The small molecule below binds the protein below.
Small molecule (SMILES): Nc1ncnc2c1ncn2[C@@H]1O[C@H](CO[P](=O)(O)OS(=O)(=O)O)[C@@H](OP(=O)(O)O)[C@H]1O

Sequence of chain 1.A:
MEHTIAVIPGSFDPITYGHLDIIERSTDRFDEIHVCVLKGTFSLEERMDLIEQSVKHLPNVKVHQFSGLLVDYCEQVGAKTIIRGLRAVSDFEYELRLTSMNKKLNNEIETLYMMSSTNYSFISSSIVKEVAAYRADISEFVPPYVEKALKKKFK

Binding-site contacts:
Ligand atom O3P contacts residue SER129 of chain 1.A at 3.7 Å.
Ligand atom O6P contacts residue TYR99 of chain 1.A at 3.8 Å.
Ligand atom C8 contacts residue HIS19 of chain 1.A at 3.7 Å.
Ligand atom N6 contacts residue HIS19 of chain 1.A at 3.7 Å.
Ligand atom N9 contacts residue HIS19 of chain 1.A at 3.6 Å (h-bond).
Ligand atom N3 contacts residue ARG92 of chain 1.A at 3.4 Å.
Ligand atom O1P contacts residue SER131 of chain 1.A at 3.6 Å.
Ligand atom O4' contacts residue ARG92 of chain 1.A at 3.1 Å (salt-bridge).
Ligand atom C5 contacts residue HIS19 of chain 1.A at 3.6 Å.
Ligand atom N6 contacts residue GLY18 of chain 1.A at 3.4 Å (h-bond).
Ligand atom N6 contacts residue ILE22 of chain 1.A at 3.6 Å.
Ligand atom O2' contacts residue HIS19 of chain 1.A at 3.2 Å (h-bond).
Ligand atom P1 contacts residue SER131 of chain 1.A at 3.4 Å.
Ligand atom O3' contacts residue SER129 of chain 1.A at 3.4 Å.
Ligand atom N7 contacts residue HIS19 of chain 1.A at 3.6 Å.
Ligand atom N1 contacts residue GLY18 of chain 1.A at 3.5 Å.
Ligand atom O5P contacts residue SER11 of chain 1.A at 3.0 Å (h-bond).
Ligand atom OS2 contacts residue TYR99 of chain 1.A at 2.9 Å (h-bond).
Ligand atom C4 contacts residue HIS19 of chain 1.A at 3.5 Å.
Ligand atom OS3 contacts residue ARG89 of chain 1.A at 3.6 Å (salt-bridge).
Ligand atom N1 contacts residue HIS19 of chain 1.A at 3.7 Å.
Ligand atom O2P contacts residue SER131 of chain 1.A at 3.7 Å.
Ligand atom OS3 contacts residue GLY10 of chain 1.A at 3.5 Å.
Ligand atom O3P contacts residue SER131 of chain 1.A at 2.4 Å (h-bond).
Ligand atom C1' contacts residue ARG92 of chain 1.A at 3.5 Å.
Ligand atom C4 contacts residue ARG92 of chain 1.A at 3.5 Å.
Ligand atom N9 contacts residue ARG92 of chain 1.A at 3.5 Å (salt-bridge).
Ligand atom O3P contacts residue SER130 of chain 1.A at 3.4 Å (h-bond).
Ligand atom S2 contacts residue TYR99 of chain 1.A at 3.7 Å.
Ligand atom O3' contacts residue SER130 of chain 1.A at 3.7 Å.
Ligand atom O2' contacts residue SER130 of chain 1.A at 3.1 Å (h-bond).
Ligand atom C2 contacts residue ARG92 of chain 1.A at 3.6 Å.
Ligand atom O4P contacts residue SER11 of chain 1.A at 2.8 Å (h-bond).
Ligand atom N3 contacts residue ILE128 of chain 1.A at 3.4 Å (h-bond).
Ligand atom OS2 contacts residue LEU103 of chain 1.A at 3.7 Å.
Ligand atom O1P contacts residue SER129 of chain 1.A at 3.0 Å (h-bond).
Ligand atom C2 contacts residue ILE128 of chain 1.A at 3.4 Å (hydrophobic).
Ligand atom OS2 contacts residue ARG89 of chain 1.A at 2.9 Å (salt-bridge).
Ligand atom P1 contacts residue SER129 of chain 1.A at 3.7 Å.
Ligand atom O4P contacts residue GLY10 of chain 1.A at 3.1 Å.